Binding-site contacts:
Ligand atom C2 contacts residue CYS104 of chain 1.A at 3.9 Å (hydrophobic).
Ligand atom C1 contacts residue SER183 of chain 1.A at 3.6 Å.
Ligand atom C30 contacts residue SER281 of chain 1.A at 3.8 Å.
Ligand atom S17 contacts residue HIS214 of chain 1.A at 3.4 Å (h-bond).
Ligand atom C1 contacts residue ARG87 of chain 1.A at 3.5 Å.
Ligand atom O42 contacts residue TYR189 of chain 1.A at 3.4 Å.
Ligand atom C7 contacts residue LEU324 of chain 1.A at 3.9 Å (hydrophobic).
Ligand atom O43 contacts residue TYR189 of chain 1.A at 2.6 Å (h-bond).
Ligand atom C30 contacts residue ILE187 of chain 1.A at 3.7 Å (hydrophobic).
Ligand atom O18 contacts residue PRO283 of chain 1.A at 3.7 Å.
Ligand atom C16 contacts residue FE1 of chain 1.H at 3.5 Å.
Ligand atom C37 contacts residue PRO283 of chain 1.A at 3.9 Å (hydrophobic).
Ligand atom O42 contacts residue SER281 of chain 1.A at 2.6 Å (h-bond).
Ligand atom O19 contacts residue ARG87 of chain 1.A at 2.8 Å (salt-bridge).
Ligand atom C33 contacts residue FE1 of chain 1.H at 3.9 Å.
Ligand atom C4 contacts residue PHE285 of chain 1.A at 3.8 Å (hydrophobic).
Ligand atom C1 contacts residue CYS104 of chain 1.A at 3.9 Å (hydrophobic).
Ligand atom C31 contacts residue TYR189 of chain 1.A at 3.5 Å (hydrophobic).
Ligand atom O43 contacts residue VAL272 of chain 1.A at 3.9 Å.
Ligand atom S17 contacts residue FE1 of chain 1.H at 2.6 Å.
Ligand atom O20 contacts residue LEU321 of chain 1.A at 3.6 Å.
Ligand atom N14 contacts residue TYR91 of chain 1.A at 3.0 Å (h-bond).
Ligand atom C31 contacts residue ILE187 of chain 1.A at 3.7 Å (hydrophobic).
Ligand atom C16 contacts residue PHE211 of chain 1.A at 3.6 Å (hydrophobic).
Ligand atom C16 contacts residue HIS214 of chain 1.A at 3.5 Å.
Ligand atom O18 contacts residue PHE285 of chain 1.A at 3.4 Å.
Ligand atom O19 contacts residue SER183 of chain 1.A at 2.6 Å (h-bond).
Ligand atom N11 contacts residue PHE285 of chain 1.A at 3.5 Å.
Ligand atom O15 contacts residue LEU324 of chain 1.A at 3.6 Å.
Ligand atom C10 contacts residue LEU324 of chain 1.A at 3.7 Å (hydrophobic).
Ligand atom O20 contacts residue ARG87 of chain 1.A at 2.8 Å (salt-bridge).
Ligand atom O42 contacts residue GLN225 of chain 1.A at 3.9 Å.
Ligand atom C1 contacts residue LEU321 of chain 1.A at 4.0 Å (hydrophobic).
Ligand atom S17 contacts residue ASP216 of chain 1.A at 3.2 Å (salt-bridge).
Ligand atom O18 contacts residue ILE187 of chain 1.A at 3.8 Å.
Ligand atom C31 contacts residue SER281 of chain 1.A at 3.5 Å.
Ligand atom O42 contacts residue ILE187 of chain 1.A at 3.9 Å.
Ligand atom C32 contacts residue SER281 of chain 1.A at 3.7 Å.
Ligand atom S17 contacts residue PHE285 of chain 1.A at 3.7 Å.
Ligand atom N14 contacts residue CYS104 of chain 1.A at 3.8 Å.

A small-molecule ligand and the protein it binds are described below.
Small molecule (SMILES): CC(C)[C@@H](NC(=O)[C@H](CS)NC(=O)CCC[C@H](N)C(=O)O)C(=O)O

Sequence of chain 1.A:
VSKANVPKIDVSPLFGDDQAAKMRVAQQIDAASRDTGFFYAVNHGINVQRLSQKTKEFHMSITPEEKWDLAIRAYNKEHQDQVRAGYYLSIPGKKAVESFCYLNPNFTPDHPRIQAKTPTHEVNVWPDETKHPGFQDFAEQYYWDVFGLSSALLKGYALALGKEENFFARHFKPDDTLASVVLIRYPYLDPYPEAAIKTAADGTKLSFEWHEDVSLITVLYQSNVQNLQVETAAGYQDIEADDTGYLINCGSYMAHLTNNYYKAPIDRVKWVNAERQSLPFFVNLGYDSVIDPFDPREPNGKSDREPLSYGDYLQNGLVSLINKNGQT